Sequence of chain 1.B:
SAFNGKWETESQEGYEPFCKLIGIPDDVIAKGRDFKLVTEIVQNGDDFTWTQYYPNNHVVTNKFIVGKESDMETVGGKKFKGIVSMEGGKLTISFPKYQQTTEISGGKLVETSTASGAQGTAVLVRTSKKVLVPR

The small molecule below binds the protein below.
Small molecule (SMILES): C[C@H](CCC(=O)O)[C@H]1CC[C@H]2[C@@H]3[C@H](O)C[C@@H]4C[C@H](O)CC[C@]4(C)[C@H]3C[C@H](O)[C@]12C

Binding-site contacts:
Ligand atom C12 contacts residue LYS93 of chain 1.B at 4.3 Å.
Ligand atom C21 contacts residue GLN102 of chain 1.B at 4.2 Å.
Ligand atom C19 contacts residue VAL128 of chain 1.B at 3.9 Å (hydrophobic).
Ligand atom C9 contacts residue THR115 of chain 1.B at 4.5 Å.
Ligand atom O3 contacts residue GLU106 of chain 1.B at 4.3 Å.
Ligand atom C12 contacts residue THR115 of chain 1.B at 4.2 Å.
Ligand atom C2 contacts residue VAL113 of chain 1.B at 3.8 Å (hydrophobic).
Ligand atom C1 contacts residue VAL128 of chain 1.B at 4.4 Å (hydrophobic).
Ligand atom O12 contacts residue LYS93 of chain 1.B at 3.0 Å (salt-bridge).
Ligand atom C1 contacts residue THR115 of chain 1.B at 4.1 Å.
Ligand atom C2 contacts residue SER108 of chain 1.B at 4.1 Å.
Ligand atom C19 contacts residue THR115 of chain 1.B at 4.1 Å.
Ligand atom C17 contacts residue LYS93 of chain 1.B at 4.4 Å.
Ligand atom C10 contacts residue THR115 of chain 1.B at 4.5 Å.
Ligand atom C11 contacts residue GLU106 of chain 1.B at 3.7 Å.
Ligand atom C1 contacts residue VAL113 of chain 1.B at 3.6 Å (hydrophobic).
Ligand atom C9 contacts residue GLU106 of chain 1.B at 4.4 Å.
Ligand atom C11 contacts residue THR115 of chain 1.B at 3.3 Å.
Ligand atom C12 contacts residue GLU106 of chain 1.B at 3.6 Å.
Ligand atom O12 contacts residue GLU106 of chain 1.B at 2.7 Å (salt-bridge).
Ligand atom C18 contacts residue THR115 of chain 1.B at 4.1 Å.
Ligand atom C21 contacts residue THR104 of chain 1.B at 3.4 Å.
Ligand atom C3 contacts residue SER108 of chain 1.B at 3.7 Å.
Ligand atom C2 contacts residue GLU106 of chain 1.B at 4.1 Å.
Ligand atom O3 contacts residue SER108 of chain 1.B at 2.6 Å (h-bond).